Binding-site contacts:
Ligand atom C6 contacts residue TRP167 of chain 1.F at 3.4 Å (hydrophobic).
Ligand atom C2 contacts residue NAD1 of chain 1.Q at 3.9 Å.
Ligand atom C3 contacts residue LYS101 of chain 1.F at 3.3 Å.
Ligand atom C6 contacts residue ARG160 of chain 1.F at 3.9 Å.
Ligand atom O3 contacts residue NAD1 of chain 1.Q at 4.0 Å.
Ligand atom O3 contacts residue HIS187 of chain 1.F at 2.9 Å (h-bond).
Ligand atom O6 contacts residue ASP183 of chain 1.F at 2.4 Å (salt-bridge).
Ligand atom O6 contacts residue PRO165 of chain 1.F at 3.8 Å.
Ligand atom O1 contacts residue ARG160 of chain 1.F at 4.0 Å.
Ligand atom C6 contacts residue ASP183 of chain 1.F at 3.8 Å.
Ligand atom C4 contacts residue LYS101 of chain 1.F at 3.9 Å.
Ligand atom C1 contacts residue ARG160 of chain 1.F at 3.9 Å.
Ligand atom C4 contacts residue ILE184 of chain 1.F at 3.9 Å (hydrophobic).
Ligand atom C3 contacts residue ILE184 of chain 1.F at 4.3 Å (hydrophobic).
Ligand atom O3 contacts residue ASP183 of chain 1.F at 3.2 Å (salt-bridge).
Ligand atom O6 contacts residue TRP256 of chain 1.F at 4.2 Å.
Ligand atom C3 contacts residue NAD1 of chain 1.Q at 3.4 Å.
Ligand atom C5 contacts residue NAD1 of chain 1.Q at 4.0 Å.
Ligand atom C5 contacts residue ASP183 of chain 1.F at 4.2 Å.
Ligand atom O6 contacts residue ARG160 of chain 1.F at 3.3 Å (salt-bridge).
Ligand atom C6 contacts residue PRO165 of chain 1.F at 4.0 Å (hydrophobic).
Ligand atom O4 contacts residue NAD1 of chain 1.Q at 3.6 Å.
Ligand atom C5 contacts residue ARG160 of chain 1.F at 3.9 Å.
Ligand atom C1 contacts residue NAD1 of chain 1.Q at 4.3 Å.
Ligand atom O4 contacts residue LYS101 of chain 1.F at 3.2 Å (salt-bridge).
Ligand atom C4 contacts residue ARG160 of chain 1.F at 3.8 Å.
Ligand atom O4 contacts residue ASP183 of chain 1.F at 2.5 Å (salt-bridge).
Ligand atom O3 contacts residue ILE184 of chain 1.F at 3.7 Å.
Ligand atom C2 contacts residue GLU265 of chain 1.F at 4.1 Å.
Ligand atom O2 contacts residue NAD1 of chain 1.Q at 2.8 Å (h-bond).
Ligand atom C4 contacts residue NAD1 of chain 1.Q at 4.0 Å.
Ligand atom C2 contacts residue ARG160 of chain 1.F at 3.9 Å.
Ligand atom O2 contacts residue HIS187 of chain 1.F at 3.6 Å.
Ligand atom O5 contacts residue ARG160 of chain 1.F at 3.3 Å (salt-bridge).
Ligand atom C4 contacts residue ASP183 of chain 1.F at 3.4 Å.
Ligand atom O4 contacts residue PHE170 of chain 1.F at 4.2 Å.
Ligand atom O1 contacts residue GLU265 of chain 1.F at 4.1 Å.
Ligand atom O3 contacts residue LYS101 of chain 1.F at 2.6 Å (salt-bridge).
Ligand atom C3 contacts residue HIS187 of chain 1.F at 4.0 Å.
Ligand atom C5 contacts residue TRP167 of chain 1.F at 4.1 Å (hydrophobic).

The protein below binds the small molecule below.
Small molecule (SMILES): OC[C@H]1O[C@@H](O)[C@H](O)[C@@H](O)[C@@H]1O

Sequence of chain 1.F:
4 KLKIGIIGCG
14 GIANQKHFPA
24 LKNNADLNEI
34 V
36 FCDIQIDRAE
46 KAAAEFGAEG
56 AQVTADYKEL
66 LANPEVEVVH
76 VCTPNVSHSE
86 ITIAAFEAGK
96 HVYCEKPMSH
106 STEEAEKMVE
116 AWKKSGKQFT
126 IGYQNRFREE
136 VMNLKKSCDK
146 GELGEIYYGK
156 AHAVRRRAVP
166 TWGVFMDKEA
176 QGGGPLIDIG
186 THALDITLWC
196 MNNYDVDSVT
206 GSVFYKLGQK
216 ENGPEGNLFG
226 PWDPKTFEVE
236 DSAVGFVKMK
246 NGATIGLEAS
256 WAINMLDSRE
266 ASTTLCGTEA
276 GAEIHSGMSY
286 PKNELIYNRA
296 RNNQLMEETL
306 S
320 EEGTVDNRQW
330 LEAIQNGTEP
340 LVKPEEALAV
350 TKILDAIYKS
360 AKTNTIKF